Sequence of chain 1.E:
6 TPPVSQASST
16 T

Sequence of chain 1.A:
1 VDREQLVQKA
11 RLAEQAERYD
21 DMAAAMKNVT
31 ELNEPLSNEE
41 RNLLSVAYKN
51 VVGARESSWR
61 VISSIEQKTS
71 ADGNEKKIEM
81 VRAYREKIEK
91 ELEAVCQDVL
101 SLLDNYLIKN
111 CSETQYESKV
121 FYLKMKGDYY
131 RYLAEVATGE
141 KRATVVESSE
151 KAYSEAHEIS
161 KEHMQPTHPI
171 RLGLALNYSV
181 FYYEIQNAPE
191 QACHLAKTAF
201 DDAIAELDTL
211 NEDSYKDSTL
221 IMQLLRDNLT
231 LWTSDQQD

Binding-site contacts:
Ligand atom N2 contacts residue LYS49 of chain 1.A at 3.9 Å.
Ligand atom O7 contacts residue TYR132 of chain 1.A at 3.0 Å (h-bond).
Ligand atom C1 contacts residue SER10 of chain 1.E at 1.2 Å.
Ligand atom C7 contacts residue LYS49 of chain 1.A at 3.8 Å.
Ligand atom N2 contacts residue TYR132 of chain 1.A at 3.5 Å (h-bond).
Ligand atom O5 contacts residue SER10 of chain 1.E at 2.2 Å (h-bond).
Ligand atom C5 contacts residue SER10 of chain 1.E at 3.4 Å.
Ligand atom N2 contacts residue SER10 of chain 1.E at 3.0 Å (h-bond).
Ligand atom O4 contacts residue GLU135 of chain 1.A at 3.9 Å.
Ligand atom O4 contacts residue TYR132 of chain 1.A at 2.3 Å.
Ligand atom C2 contacts residue ARG131 of chain 1.A at 3.9 Å.
Ligand atom O7 contacts residue ALA12 of chain 1.E at 3.1 Å.
Ligand atom O6 contacts residue ARG131 of chain 1.A at 2.4 Å (salt-bridge).
Ligand atom O4 contacts residue LYS49 of chain 1.A at 3.7 Å.
Ligand atom O3 contacts residue LYS49 of chain 1.A at 4.0 Å.
Ligand atom C3 contacts residue SER10 of chain 1.E at 3.7 Å.
Ligand atom C6 contacts residue ARG131 of chain 1.A at 3.3 Å.
Ligand atom C1 contacts residue GLN11 of chain 1.E at 4.0 Å.
Ligand atom C4 contacts residue TYR132 of chain 1.A at 3.1 Å (hydrophobic).
Ligand atom C2 contacts residue ASN177 of chain 1.A at 4.0 Å.
Ligand atom C3 contacts residue ARG131 of chain 1.A at 3.5 Å.
Ligand atom C7 contacts residue ALA12 of chain 1.E at 3.3 Å (hydrophobic).
Ligand atom O6 contacts residue VAL180 of chain 1.A at 2.9 Å.
Ligand atom C2 contacts residue SER10 of chain 1.E at 2.6 Å.
Ligand atom O5 contacts residue ARG131 of chain 1.A at 4.1 Å.
Ligand atom O7 contacts residue ASN177 of chain 1.A at 3.2 Å (h-bond).
Ligand atom C8 contacts residue ALA12 of chain 1.E at 3.1 Å (hydrophobic).
Ligand atom O3 contacts residue ARG131 of chain 1.A at 3.2 Å (salt-bridge).
Ligand atom C2 contacts residue TYR132 of chain 1.A at 3.3 Å (hydrophobic).
Ligand atom C7 contacts residue TYR132 of chain 1.A at 3.4 Å (hydrophobic).
Ligand atom C7 contacts residue ASN177 of chain 1.A at 4.0 Å.
Ligand atom C3 contacts residue LYS49 of chain 1.A at 3.6 Å.
Ligand atom C8 contacts residue LYS49 of chain 1.A at 3.3 Å.
Ligand atom O6 contacts residue GLU184 of chain 1.A at 3.8 Å.
Ligand atom O7 contacts residue ASP128 of chain 1.A at 3.5 Å (salt-bridge).
Ligand atom C4 contacts residue ARG131 of chain 1.A at 2.9 Å.
Ligand atom C3 contacts residue TYR132 of chain 1.A at 2.2 Å (hydrophobic).
Ligand atom O4 contacts residue ARG131 of chain 1.A at 2.8 Å (salt-bridge).
Ligand atom C5 contacts residue ARG131 of chain 1.A at 3.6 Å.
Ligand atom O3 contacts residue TYR132 of chain 1.A at 1.2 Å (h-bond).

A protein and the small-molecule ligand that binds it are described below.
Small molecule (SMILES): CC(=O)N[C@@H]1[C@@H](O)[C@H](O)[C@@H](CO)O[C@H]1O